Sequence of chain 1.C:
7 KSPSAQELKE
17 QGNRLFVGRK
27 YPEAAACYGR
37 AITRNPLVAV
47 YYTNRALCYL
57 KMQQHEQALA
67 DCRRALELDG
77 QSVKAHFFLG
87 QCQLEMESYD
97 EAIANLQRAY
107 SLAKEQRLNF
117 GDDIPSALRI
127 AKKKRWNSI

Binding-site contacts:
Ligand atom CE2 contacts residue PHE83 of chain 1.C at 3.6 Å (hydrophobic).
Ligand atom CD1 contacts residue ASN19 of chain 1.C at 3.8 Å.
Ligand atom O contacts residue LYS80 of chain 1.C at 3.2 Å (salt-bridge).
Ligand atom CZ2 contacts residue ILE120 of chain 1.C at 3.9 Å (hydrophobic).
Ligand atom CB contacts residue WHL1 of chain 1.E at 2.8 Å.
Ligand atom CA contacts residue WHL1 of chain 1.E at 3.4 Å.
Ligand atom OE2 contacts residue VAL23 of chain 1.C at 3.9 Å.
Ligand atom CG contacts residue LYS57 of chain 1.C at 3.8 Å.
Ligand atom CB contacts residue WHL1 of chain 1.E at 3.5 Å.
Ligand atom CD2 contacts residue WHL1 of chain 1.E at 3.5 Å.
Ligand atom NE1 contacts residue LYS57 of chain 1.C at 3.5 Å (salt-bridge).
Ligand atom CZ2 contacts residue PHE83 of chain 1.C at 3.8 Å (hydrophobic).
Ligand atom SG contacts residue WHL1 of chain 1.E at 1.8 Å.
Ligand atom CD2 contacts residue ASN19 of chain 1.C at 3.7 Å.
Ligand atom CZ3 contacts residue PHE116 of chain 1.C at 3.7 Å (hydrophobic).
Ligand atom CE2 contacts residue LYS57 of chain 1.C at 3.8 Å.
Ligand atom OG1 contacts residue WHL1 of chain 1.E at 3.0 Å.
Ligand atom CB contacts residue PHE84 of chain 1.C at 3.7 Å (hydrophobic).
Ligand atom O contacts residue ASN50 of chain 1.C at 3.4 Å (h-bond).
Ligand atom O contacts residue VAL46 of chain 1.C at 3.8 Å.
Ligand atom CD1 contacts residue WHL1 of chain 1.E at 3.7 Å.
Ligand atom CG contacts residue ASN19 of chain 1.C at 3.8 Å.
Ligand atom NE1 contacts residue PHE83 of chain 1.C at 3.7 Å.
Ligand atom CE3 contacts residue WHL1 of chain 1.E at 3.7 Å.
Ligand atom C contacts residue LYS80 of chain 1.C at 3.9 Å.
Ligand atom NE1 contacts residue WHL1 of chain 1.E at 3.5 Å.
Ligand atom O contacts residue LYS80 of chain 1.C at 3.0 Å (salt-bridge).
Ligand atom CZ3 contacts residue LYS80 of chain 1.C at 3.9 Å.
Ligand atom CE2 contacts residue WHL1 of chain 1.E at 3.5 Å.
Ligand atom CD1 contacts residue ASN50 of chain 1.C at 3.8 Å.
Ligand atom CB contacts residue ASP119 of chain 1.C at 3.4 Å.
Ligand atom C contacts residue LYS80 of chain 1.C at 3.7 Å.
Ligand atom OE2 contacts residue LYS15 of chain 1.C at 2.5 Å (salt-bridge).
Ligand atom CD contacts residue LYS15 of chain 1.C at 3.6 Å.
Ligand atom CG contacts residue WHL1 of chain 1.E at 3.9 Å.
Ligand atom CH2 contacts residue PHE116 of chain 1.C at 3.5 Å (hydrophobic).
Ligand atom CD1 contacts residue TYR34 of chain 1.C at 3.5 Å (hydrophobic).
Ligand atom NE1 contacts residue ASP119 of chain 1.C at 3.7 Å.
Ligand atom O contacts residue LYS80 of chain 1.C at 2.8 Å (salt-bridge).
Ligand atom CD1 contacts residue LYS57 of chain 1.C at 3.5 Å.

This small molecule binds to this protein.
Small molecule (SMILES): CC(=O)N[C@@H](CS)C(=O)N[C@@H](CC1=c2ccccc2=NC1)C(=O)N[C@@H](CCC(=O)O)C(=O)N[C@@H](C)C(=O)N[C@@H](CC1=c2ccccc2=NC1)C(=O)N[C@@H](CC(C)C)C(=O)N[C@@H](CC(C)C)C(=O)N[C@@H](CS)C(=O)N[C@@H](CCC(=O)O)C(=O)N[C@H](C=O)[C@@H](C)O